This small molecule binds to this protein.
Small molecule (SMILES): Cc1cn([C@H]2C[C@H](O[P](=O)(O)OC[C@H]3O[C@@H](n4cnc5c(N)ncnc54)C[C@@H]3O[P](=O)(O)OC[C@H]3O[C@@H](n4cc(C)c(=O)[nH]c4=O)C[C@@H]3O)[C@@H](CO[P](=O)(O)O[C@H]3C[C@H](n4cc(C)c(=O)[nH]c4=O)O[C@@H]3CO[P](=O)(O)O[C@H]3C[C@H](n4cc(C)c(=O)[nH]c4=O)O[C@@H]3CO[P](=O)(O)O[C@H]3C[C@H](n4ccc(N)nc4=O)O[C@@H]3CO[P](=O)(O)O[C@H]3C[C@H](n4cnc5c(N)ncnc54)O[C@@H]3CO)O2)c(=O)[nH]c1=O

Sequence of chain 1.A:
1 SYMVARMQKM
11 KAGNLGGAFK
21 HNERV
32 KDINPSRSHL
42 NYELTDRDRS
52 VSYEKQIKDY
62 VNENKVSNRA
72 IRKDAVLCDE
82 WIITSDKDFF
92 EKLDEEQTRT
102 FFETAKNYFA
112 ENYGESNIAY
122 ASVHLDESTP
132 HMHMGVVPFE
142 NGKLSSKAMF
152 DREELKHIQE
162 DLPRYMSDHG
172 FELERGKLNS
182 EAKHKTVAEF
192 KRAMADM

Binding-site contacts:
Ligand atom C2 contacts residue ARG70 of chain 1.A at 3.8 Å.
Ligand atom OP1 contacts residue LYS74 of chain 1.A at 3.4 Å.
Ligand atom C5' contacts residue ALA71 of chain 1.A at 4.0 Å (hydrophobic).
Ligand atom O3' contacts residue ARG73 of chain 1.A at 3.7 Å.
Ligand atom P contacts residue LYS74 of chain 1.A at 4.0 Å.
Ligand atom P contacts residue ARG73 of chain 1.A at 4.2 Å.
Ligand atom P contacts residue LYS74 of chain 1.A at 4.2 Å.
Ligand atom O4' contacts residue ARG70 of chain 1.A at 4.4 Å.
Ligand atom O3' contacts residue ARG70 of chain 1.A at 3.9 Å.
Ligand atom O3' contacts residue ARG70 of chain 1.A at 3.6 Å.
Ligand atom OP1 contacts residue ASN69 of chain 1.A at 4.3 Å.
Ligand atom OP2 contacts residue LYS74 of chain 1.A at 4.3 Å.
Ligand atom N4 contacts residue LYS148 of chain 1.A at 4.3 Å.
Ligand atom O5' contacts residue LYS74 of chain 1.A at 4.3 Å.
Ligand atom P contacts residue ALA71 of chain 1.A at 3.8 Å.
Ligand atom OP1 contacts residue ARG70 of chain 1.A at 3.6 Å.
Ligand atom O3' contacts residue LYS74 of chain 1.A at 3.9 Å.
Ligand atom C4' contacts residue ARG70 of chain 1.A at 4.2 Å.
Ligand atom O3' contacts residue ALA71 of chain 1.A at 3.8 Å.
Ligand atom O4' contacts residue ARG73 of chain 1.A at 3.2 Å (salt-bridge).
Ligand atom C3' contacts residue LYS74 of chain 1.A at 4.2 Å.
Ligand atom OP1 contacts residue ARG73 of chain 1.A at 3.3 Å.
Ligand atom OP1 contacts residue ILE72 of chain 1.A at 4.0 Å.
Ligand atom C5' contacts residue ARG73 of chain 1.A at 3.5 Å.
Ligand atom O2 contacts residue ARG73 of chain 1.A at 3.1 Å (salt-bridge).
Ligand atom C3' contacts residue ALA71 of chain 1.A at 4.2 Å (hydrophobic).
Ligand atom C2 contacts residue ARG73 of chain 1.A at 4.2 Å.
Ligand atom C5' contacts residue ASP75 of chain 1.A at 3.6 Å.
Ligand atom N3 contacts residue ARG70 of chain 1.A at 3.7 Å.
Ligand atom C4' contacts residue ASP75 of chain 1.A at 3.6 Å.
Ligand atom C4' contacts residue ARG73 of chain 1.A at 3.5 Å.
Ligand atom OP2 contacts residue ALA71 of chain 1.A at 3.9 Å.
Ligand atom OP2 contacts residue LYS74 of chain 1.A at 4.0 Å.
Ligand atom C5' contacts residue ARG73 of chain 1.A at 3.7 Å.
Ligand atom OP1 contacts residue LYS74 of chain 1.A at 2.9 Å (salt-bridge).
Ligand atom N6 contacts residue LYS148 of chain 1.A at 3.4 Å (salt-bridge).
Ligand atom O4' contacts residue ARG70 of chain 1.A at 4.2 Å.
Ligand atom C4' contacts residue ARG70 of chain 1.A at 4.3 Å.
Ligand atom C4' contacts residue ALA71 of chain 1.A at 3.7 Å (hydrophobic).
Ligand atom OP1 contacts residue ALA71 of chain 1.A at 2.7 Å (h-bond).